Sequence of chain 1.C:
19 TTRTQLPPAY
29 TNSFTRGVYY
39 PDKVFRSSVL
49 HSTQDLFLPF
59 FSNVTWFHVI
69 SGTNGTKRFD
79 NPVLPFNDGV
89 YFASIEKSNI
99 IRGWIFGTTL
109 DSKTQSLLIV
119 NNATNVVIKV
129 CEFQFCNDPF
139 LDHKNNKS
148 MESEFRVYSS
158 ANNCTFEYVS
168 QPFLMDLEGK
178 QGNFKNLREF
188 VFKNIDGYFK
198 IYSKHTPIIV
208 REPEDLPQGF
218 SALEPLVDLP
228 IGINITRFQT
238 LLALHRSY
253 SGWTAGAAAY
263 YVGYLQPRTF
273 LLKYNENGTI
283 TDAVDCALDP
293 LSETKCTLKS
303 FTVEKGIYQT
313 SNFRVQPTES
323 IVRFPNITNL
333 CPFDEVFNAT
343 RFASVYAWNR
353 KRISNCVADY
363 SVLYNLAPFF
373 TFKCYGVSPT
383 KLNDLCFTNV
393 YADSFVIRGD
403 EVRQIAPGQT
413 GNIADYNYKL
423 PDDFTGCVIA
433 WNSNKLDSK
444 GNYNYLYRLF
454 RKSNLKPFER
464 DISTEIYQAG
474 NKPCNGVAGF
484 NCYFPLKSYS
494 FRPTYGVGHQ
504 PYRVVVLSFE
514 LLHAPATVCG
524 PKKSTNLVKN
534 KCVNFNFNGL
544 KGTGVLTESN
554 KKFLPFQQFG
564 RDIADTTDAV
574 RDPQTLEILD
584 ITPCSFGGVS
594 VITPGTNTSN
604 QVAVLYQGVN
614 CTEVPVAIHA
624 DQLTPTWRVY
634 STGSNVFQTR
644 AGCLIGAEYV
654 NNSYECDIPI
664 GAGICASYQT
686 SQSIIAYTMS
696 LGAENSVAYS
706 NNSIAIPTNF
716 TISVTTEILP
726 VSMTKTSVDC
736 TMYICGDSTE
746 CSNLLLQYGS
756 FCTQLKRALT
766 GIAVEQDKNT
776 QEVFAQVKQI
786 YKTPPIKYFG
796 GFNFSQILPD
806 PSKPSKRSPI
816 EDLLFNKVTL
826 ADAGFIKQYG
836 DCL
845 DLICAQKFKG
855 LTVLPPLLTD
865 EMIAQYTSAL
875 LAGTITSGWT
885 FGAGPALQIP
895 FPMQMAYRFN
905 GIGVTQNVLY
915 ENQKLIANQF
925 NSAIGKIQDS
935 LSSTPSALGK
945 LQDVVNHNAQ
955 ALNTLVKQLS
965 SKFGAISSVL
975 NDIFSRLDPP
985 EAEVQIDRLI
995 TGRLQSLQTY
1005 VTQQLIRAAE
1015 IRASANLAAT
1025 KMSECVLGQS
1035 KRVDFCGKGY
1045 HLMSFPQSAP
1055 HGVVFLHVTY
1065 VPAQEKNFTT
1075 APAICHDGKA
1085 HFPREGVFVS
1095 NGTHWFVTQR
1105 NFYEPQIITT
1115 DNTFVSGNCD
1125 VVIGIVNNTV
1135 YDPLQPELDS

Binding-site contacts:
Ligand atom C5 contacts residue ASN279 of chain 1.C at 3.7 Å.
Ligand atom C7 contacts residue ASN279 of chain 1.C at 3.3 Å.
Ligand atom C1 contacts residue GLU278 of chain 1.C at 3.3 Å.
Ligand atom C8 contacts residue ASN279 of chain 1.C at 4.1 Å.
Ligand atom O5 contacts residue ASN279 of chain 1.C at 2.4 Å (h-bond).
Ligand atom C3 contacts residue ASN279 of chain 1.C at 3.8 Å.
Ligand atom C6 contacts residue GLU278 of chain 1.C at 3.7 Å.
Ligand atom O6 contacts residue GLU278 of chain 1.C at 3.3 Å.
Ligand atom C5 contacts residue GLU278 of chain 1.C at 3.7 Å.
Ligand atom C4 contacts residue ASN279 of chain 1.C at 4.2 Å.
Ligand atom O7 contacts residue ASN279 of chain 1.C at 3.1 Å (h-bond).
Ligand atom C1 contacts residue ASN279 of chain 1.C at 1.4 Å.
Ligand atom N2 contacts residue ASN279 of chain 1.C at 2.9 Å (h-bond).
Ligand atom O5 contacts residue GLU278 of chain 1.C at 3.0 Å (salt-bridge).
Ligand atom C2 contacts residue ASN279 of chain 1.C at 2.5 Å.

The protein below binds the small molecule below.
Small molecule (SMILES): CC(=O)N[C@@H]1[C@@H](O)[C@H](O)[C@@H](CO)O[C@H]1O